Binding-site contacts:
Ligand atom N3 contacts residue PHE359 of chain 1.J at 3.7 Å.
Ligand atom O1B contacts residue GLY176 of chain 1.J at 3.5 Å (h-bond).
Ligand atom N7 contacts residue ALA179 of chain 1.J at 3.6 Å.
Ligand atom O2B contacts residue THR178 of chain 1.J at 3.0 Å (h-bond).
Ligand atom PG contacts residue MG1 of chain 1.LA at 3.7 Å.
Ligand atom C8 contacts residue GLN434 of chain 1.J at 3.8 Å.
Ligand atom O4' contacts residue PHE359 of chain 1.J at 3.3 Å.
Ligand atom N1 contacts residue ARG364 of chain 1.J at 3.4 Å.
Ligand atom O1B contacts residue THR175 of chain 1.J at 3.3 Å (h-bond).
Ligand atom O2G contacts residue MG1 of chain 1.LA at 2.4 Å.
Ligand atom O3A contacts residue LYS177 of chain 1.J at 3.3 Å (salt-bridge).
Ligand atom O1G contacts residue ARG173 of chain 1.J at 3.6 Å.
Ligand atom C6 contacts residue ARG364 of chain 1.J at 3.8 Å.
Ligand atom O1A contacts residue ALA179 of chain 1.J at 2.9 Å (h-bond).
Ligand atom O1A contacts residue GLY176 of chain 1.J at 3.6 Å.
Ligand atom O2' contacts residue GLN434 of chain 1.J at 2.8 Å (h-bond).
Ligand atom N6 contacts residue PRO365 of chain 1.J at 3.6 Å.
Ligand atom C2 contacts residue ARG364 of chain 1.J at 3.5 Å.
Ligand atom N3B contacts residue GLN174 of chain 1.J at 3.3 Å.
Ligand atom O3A contacts residue GLY176 of chain 1.J at 2.9 Å (h-bond).
Ligand atom PB contacts residue LYS177 of chain 1.J at 3.7 Å.
Ligand atom C6 contacts residue GLN432 of chain 1.J at 3.8 Å.
Ligand atom N1 contacts residue GLN432 of chain 1.J at 3.7 Å.
Ligand atom O5' contacts residue GLY176 of chain 1.J at 3.4 Å.
Ligand atom PB contacts residue MG1 of chain 1.LA at 3.5 Å.
Ligand atom O1B contacts residue LYS177 of chain 1.J at 2.9 Å (salt-bridge).
Ligand atom C4 contacts residue PHE359 of chain 1.J at 3.7 Å (hydrophobic).
Ligand atom PA contacts residue GLY176 of chain 1.J at 3.6 Å.
Ligand atom N6 contacts residue GLN432 of chain 1.J at 3.0 Å (h-bond).
Ligand atom O1A contacts residue THR178 of chain 1.J at 3.6 Å.
Ligand atom C2' contacts residue GLN434 of chain 1.J at 3.5 Å.
Ligand atom O1G contacts residue LYS177 of chain 1.J at 3.8 Å.
Ligand atom O2B contacts residue MG1 of chain 1.LA at 2.0 Å.
Ligand atom N9 contacts residue GLN434 of chain 1.J at 3.8 Å.
Ligand atom N9 contacts residue PHE359 of chain 1.J at 3.8 Å.
Ligand atom PG contacts residue GLN174 of chain 1.J at 3.8 Å.
Ligand atom O1B contacts residue GLN174 of chain 1.J at 3.5 Å (h-bond).
Ligand atom C8 contacts residue ALA179 of chain 1.J at 3.6 Å (hydrophobic).
Ligand atom O1G contacts residue GLN174 of chain 1.J at 2.9 Å (h-bond).
Ligand atom O3G contacts residue GLN174 of chain 1.J at 2.8 Å (h-bond).

This protein binds this small molecule.
Small molecule (SMILES): Nc1ncnc2c1ncn2[C@@H]1O[C@H](CO[P](=O)(O)O[P](=O)(O)NP(=O)(O)O)[C@@H](O)[C@H]1O

Sequence of chain 1.J:
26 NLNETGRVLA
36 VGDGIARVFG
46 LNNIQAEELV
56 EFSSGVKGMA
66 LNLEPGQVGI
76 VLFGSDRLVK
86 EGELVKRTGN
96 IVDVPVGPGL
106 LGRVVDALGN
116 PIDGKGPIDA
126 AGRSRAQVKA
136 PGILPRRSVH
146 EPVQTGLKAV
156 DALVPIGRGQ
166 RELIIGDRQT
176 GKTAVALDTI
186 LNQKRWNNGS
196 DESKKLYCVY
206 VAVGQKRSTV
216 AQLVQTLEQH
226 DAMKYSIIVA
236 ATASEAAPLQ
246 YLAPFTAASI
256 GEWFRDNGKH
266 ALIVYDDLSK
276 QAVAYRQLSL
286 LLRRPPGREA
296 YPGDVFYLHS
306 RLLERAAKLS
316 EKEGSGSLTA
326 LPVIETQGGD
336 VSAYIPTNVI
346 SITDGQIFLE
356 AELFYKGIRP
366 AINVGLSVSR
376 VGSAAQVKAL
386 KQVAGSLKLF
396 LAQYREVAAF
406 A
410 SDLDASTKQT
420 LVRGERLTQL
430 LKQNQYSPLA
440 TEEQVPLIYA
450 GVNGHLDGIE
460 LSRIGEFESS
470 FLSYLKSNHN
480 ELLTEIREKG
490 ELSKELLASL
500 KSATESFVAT

Sequence of chain 1.M:
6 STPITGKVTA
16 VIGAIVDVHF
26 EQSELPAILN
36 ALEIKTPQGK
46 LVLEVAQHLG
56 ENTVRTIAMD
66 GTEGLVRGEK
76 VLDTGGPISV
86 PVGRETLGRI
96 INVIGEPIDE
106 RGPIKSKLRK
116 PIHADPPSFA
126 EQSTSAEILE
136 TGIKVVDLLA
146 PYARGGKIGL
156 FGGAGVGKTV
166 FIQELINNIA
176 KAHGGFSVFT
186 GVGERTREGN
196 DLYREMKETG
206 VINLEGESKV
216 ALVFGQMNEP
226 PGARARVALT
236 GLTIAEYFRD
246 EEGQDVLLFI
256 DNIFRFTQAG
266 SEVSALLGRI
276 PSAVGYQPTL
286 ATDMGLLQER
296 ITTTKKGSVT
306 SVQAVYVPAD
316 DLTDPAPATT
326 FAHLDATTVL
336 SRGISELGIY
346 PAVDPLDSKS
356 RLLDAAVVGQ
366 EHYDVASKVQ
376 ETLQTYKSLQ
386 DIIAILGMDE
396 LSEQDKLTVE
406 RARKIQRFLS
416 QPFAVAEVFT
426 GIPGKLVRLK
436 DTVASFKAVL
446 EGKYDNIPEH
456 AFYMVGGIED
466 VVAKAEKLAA